Binding-site contacts:
Ligand atom C2' contacts residue LYS25 of chain 1.C at 3.8 Å.
Ligand atom OP2 contacts residue ASP242 of chain 1.A at 3.9 Å.
Ligand atom C5' contacts residue ASP242 of chain 1.A at 4.4 Å.

This small molecule binds to this protein.
Small molecule (SMILES): Nc1ccn([C@H]2C[C@H](O)[C@@H](COP(=O)(O)O)O2)c(=O)n1

Sequence of chain 1.A:
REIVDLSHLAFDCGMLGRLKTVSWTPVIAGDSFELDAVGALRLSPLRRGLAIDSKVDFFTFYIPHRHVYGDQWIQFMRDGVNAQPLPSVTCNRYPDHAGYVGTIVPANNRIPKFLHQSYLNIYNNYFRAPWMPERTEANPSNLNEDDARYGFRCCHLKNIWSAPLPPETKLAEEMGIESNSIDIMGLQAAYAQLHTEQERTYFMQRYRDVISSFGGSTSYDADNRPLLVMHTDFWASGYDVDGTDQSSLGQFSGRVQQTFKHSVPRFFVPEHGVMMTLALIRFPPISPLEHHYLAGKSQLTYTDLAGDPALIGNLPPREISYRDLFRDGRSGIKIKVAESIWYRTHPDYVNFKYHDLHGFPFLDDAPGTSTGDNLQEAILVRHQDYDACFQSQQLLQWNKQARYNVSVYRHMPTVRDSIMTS

Sequence of chain 1.C:
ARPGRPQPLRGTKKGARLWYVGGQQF